Binding-site contacts:
Ligand atom C1 contacts residue SER805 of chain 1.B at 3.9 Å.
Ligand atom C2 contacts residue ASN803 of chain 1.B at 2.5 Å.
Ligand atom C6 contacts residue SER805 of chain 1.B at 4.3 Å.
Ligand atom C4 contacts residue ASN803 of chain 1.B at 4.2 Å.
Ligand atom C5 contacts residue ASN803 of chain 1.B at 3.7 Å.
Ligand atom N2 contacts residue ASN803 of chain 1.B at 2.9 Å (h-bond).
Ligand atom C5 contacts residue SER805 of chain 1.B at 4.0 Å.
Ligand atom O5 contacts residue ASN803 of chain 1.B at 2.4 Å (h-bond).
Ligand atom C1 contacts residue ASN803 of chain 1.B at 1.4 Å.
Ligand atom O5 contacts residue SER805 of chain 1.B at 3.7 Å.
Ligand atom O7 contacts residue ASN803 of chain 1.B at 3.5 Å (h-bond).
Ligand atom C3 contacts residue ASN803 of chain 1.B at 3.8 Å.
Ligand atom C7 contacts residue ASN803 of chain 1.B at 3.6 Å.

The protein below binds the small molecule below.
Small molecule (SMILES): CC(=O)N[C@H]1[C@H](O[C@H]2[C@H](O)[C@@H](NC(C)=O)CO[C@@H]2CO)O[C@H](CO)[C@@H](O)[C@@H]1O

Sequence of chain 1.B:
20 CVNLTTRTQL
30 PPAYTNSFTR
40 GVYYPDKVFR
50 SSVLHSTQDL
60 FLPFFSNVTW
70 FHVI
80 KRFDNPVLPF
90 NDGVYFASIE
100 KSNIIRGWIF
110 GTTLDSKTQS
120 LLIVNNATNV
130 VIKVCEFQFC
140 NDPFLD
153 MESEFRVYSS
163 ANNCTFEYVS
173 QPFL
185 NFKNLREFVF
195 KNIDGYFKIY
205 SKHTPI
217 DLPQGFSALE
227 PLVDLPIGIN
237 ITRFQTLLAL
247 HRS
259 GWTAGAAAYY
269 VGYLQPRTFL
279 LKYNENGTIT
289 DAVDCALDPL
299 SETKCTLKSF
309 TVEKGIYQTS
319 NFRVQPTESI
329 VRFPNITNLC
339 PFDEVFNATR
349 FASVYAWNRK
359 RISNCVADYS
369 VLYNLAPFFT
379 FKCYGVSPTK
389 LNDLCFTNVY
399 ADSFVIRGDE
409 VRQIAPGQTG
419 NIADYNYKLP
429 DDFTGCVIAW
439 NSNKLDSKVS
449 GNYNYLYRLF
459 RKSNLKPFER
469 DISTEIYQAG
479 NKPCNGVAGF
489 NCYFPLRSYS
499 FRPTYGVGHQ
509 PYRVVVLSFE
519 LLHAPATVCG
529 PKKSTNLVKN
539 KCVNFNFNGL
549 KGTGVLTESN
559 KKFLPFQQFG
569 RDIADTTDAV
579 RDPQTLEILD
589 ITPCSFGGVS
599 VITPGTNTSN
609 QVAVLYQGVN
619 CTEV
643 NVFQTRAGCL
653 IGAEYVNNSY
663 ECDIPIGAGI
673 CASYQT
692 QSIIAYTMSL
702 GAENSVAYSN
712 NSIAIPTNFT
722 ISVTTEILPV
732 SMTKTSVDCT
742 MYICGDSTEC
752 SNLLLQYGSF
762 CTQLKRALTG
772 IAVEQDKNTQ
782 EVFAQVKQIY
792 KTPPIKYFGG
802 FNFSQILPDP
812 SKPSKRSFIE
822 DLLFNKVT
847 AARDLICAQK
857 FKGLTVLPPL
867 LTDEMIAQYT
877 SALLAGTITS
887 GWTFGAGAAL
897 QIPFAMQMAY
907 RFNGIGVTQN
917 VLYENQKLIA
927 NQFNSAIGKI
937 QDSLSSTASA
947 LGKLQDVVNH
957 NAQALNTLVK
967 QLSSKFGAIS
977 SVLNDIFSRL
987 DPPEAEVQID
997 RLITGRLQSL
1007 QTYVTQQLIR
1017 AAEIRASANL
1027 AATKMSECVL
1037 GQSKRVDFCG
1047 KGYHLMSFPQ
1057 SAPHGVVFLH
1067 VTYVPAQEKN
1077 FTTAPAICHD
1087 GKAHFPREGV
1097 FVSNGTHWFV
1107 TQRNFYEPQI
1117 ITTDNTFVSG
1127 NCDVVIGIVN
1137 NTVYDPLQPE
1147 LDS